This protein binds this small molecule.
Small molecule (SMILES): CC(=O)N[C@@H]1[C@@H](O)[C@H](O[C@@H]2O[C@H](CO[C@]3(C(=O)O)C[C@H](O)[C@@H](NC(C)=O)[C@H]([C@H](O)[C@H](O)CO)O3)[C@H](O)[C@H](O)[C@H]2O)[C@@H](CO)O[C@H]1O

Sequence of chain 3.E:
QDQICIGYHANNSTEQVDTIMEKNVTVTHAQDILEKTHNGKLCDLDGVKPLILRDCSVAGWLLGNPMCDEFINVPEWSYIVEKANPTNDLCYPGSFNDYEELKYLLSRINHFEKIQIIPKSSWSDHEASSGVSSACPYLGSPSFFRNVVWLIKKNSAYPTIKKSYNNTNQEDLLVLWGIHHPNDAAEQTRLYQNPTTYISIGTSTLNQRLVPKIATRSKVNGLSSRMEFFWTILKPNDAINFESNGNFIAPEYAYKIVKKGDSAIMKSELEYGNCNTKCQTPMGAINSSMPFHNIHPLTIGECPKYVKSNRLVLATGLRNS

Binding-site contacts:
Ligand atom C9 contacts residue GLU187 of chain 3.E at 3.2 Å.
Ligand atom C10 contacts residue VAL132 of chain 3.E at 3.8 Å (hydrophobic).
Ligand atom C8 contacts residue ARG190 of chain 3.E at 4.1 Å.
Ligand atom O9 contacts residue HIS180 of chain 3.E at 3.3 Å (h-bond).
Ligand atom C11 contacts residue ILE152 of chain 3.E at 4.0 Å (hydrophobic).
Ligand atom O10 contacts residue LEU191 of chain 3.E at 3.7 Å.
Ligand atom O9 contacts residue SER225 of chain 3.E at 2.7 Å (h-bond).
Ligand atom O4 contacts residue LEU223 of chain 3.E at 3.9 Å.
Ligand atom C9 contacts residue TYR92 of chain 3.E at 3.5 Å (hydrophobic).
Ligand atom N5 contacts residue TRP150 of chain 3.E at 4.0 Å.
Ligand atom C11 contacts residue TRP150 of chain 3.E at 3.7 Å (hydrophobic).
Ligand atom C1 contacts residue SER133 of chain 3.E at 3.7 Å.
Ligand atom O1A contacts residue SER134 of chain 3.E at 3.7 Å.
Ligand atom O4 contacts residue VAL132 of chain 3.E at 4.0 Å.
Ligand atom O9 contacts residue TYR92 of chain 3.E at 2.4 Å (h-bond).
Ligand atom O1A contacts residue SER133 of chain 3.E at 2.8 Å (h-bond).
Ligand atom C8 contacts residue TYR92 of chain 3.E at 3.8 Å (hydrophobic).
Ligand atom O1B contacts residue SER133 of chain 3.E at 3.5 Å.
Ligand atom C10 contacts residue TRP150 of chain 3.E at 3.9 Å (hydrophobic).
Ligand atom C5 contacts residue VAL132 of chain 3.E at 3.7 Å (hydrophobic).
Ligand atom O4 contacts residue GLY222 of chain 3.E at 3.4 Å (h-bond).
Ligand atom O1B contacts residue SER134 of chain 3.E at 2.7 Å (h-bond).
Ligand atom C10 contacts residue SER130 of chain 3.E at 4.0 Å.
Ligand atom C1 contacts residue SER134 of chain 3.E at 3.6 Å.
Ligand atom O8 contacts residue TYR92 of chain 3.E at 2.9 Å (h-bond).
Ligand atom C11 contacts residue GLY131 of chain 3.E at 4.0 Å.
Ligand atom C4 contacts residue VAL132 of chain 3.E at 3.6 Å (hydrophobic).
Ligand atom N5 contacts residue VAL132 of chain 3.E at 2.8 Å (h-bond).
Ligand atom C9 contacts residue SER225 of chain 3.E at 3.8 Å.
Ligand atom O9 contacts residue GLU187 of chain 3.E at 3.0 Å (salt-bridge).
Ligand atom O3 contacts residue GLY222 of chain 3.E at 4.2 Å.
Ligand atom O1A contacts residue LEU223 of chain 3.E at 3.6 Å.
Ligand atom C8 contacts residue TRP150 of chain 3.E at 4.0 Å (hydrophobic).
Ligand atom C9 contacts residue HIS180 of chain 3.E at 4.1 Å.
Ligand atom O8 contacts residue LEU223 of chain 3.E at 3.6 Å.
Ligand atom C11 contacts residue SER130 of chain 3.E at 3.1 Å.
Ligand atom C7 contacts residue TRP150 of chain 3.E at 3.8 Å (hydrophobic).
Ligand atom O8 contacts residue TRP150 of chain 3.E at 3.7 Å.
Ligand atom C11 contacts residue VAL132 of chain 3.E at 3.9 Å (hydrophobic).
Ligand atom O7 contacts residue ARG190 of chain 3.E at 3.0 Å (salt-bridge).